Binding-site contacts:
Ligand atom C1 contacts residue ASN212 of chain 2.B at 1.4 Å.
Ligand atom C1 contacts residue ILE211 of chain 2.B at 4.1 Å (hydrophobic).
Ligand atom O6 contacts residue ASN212 of chain 2.B at 4.4 Å.
Ligand atom N2 contacts residue ASN212 of chain 2.B at 2.9 Å (h-bond).
Ligand atom O5 contacts residue ASN212 of chain 2.B at 2.4 Å (h-bond).
Ligand atom C3 contacts residue ASN212 of chain 2.B at 3.8 Å.
Ligand atom C2 contacts residue ASN212 of chain 2.B at 2.5 Å.
Ligand atom C4 contacts residue ASN212 of chain 2.B at 4.2 Å.
Ligand atom N2 contacts residue ILE211 of chain 2.B at 4.0 Å.
Ligand atom C5 contacts residue ASN212 of chain 2.B at 3.7 Å.
Ligand atom O7 contacts residue ASN212 of chain 2.B at 4.5 Å.
Ligand atom C7 contacts residue ASN212 of chain 2.B at 3.9 Å.

Sequence of chain 2.B:
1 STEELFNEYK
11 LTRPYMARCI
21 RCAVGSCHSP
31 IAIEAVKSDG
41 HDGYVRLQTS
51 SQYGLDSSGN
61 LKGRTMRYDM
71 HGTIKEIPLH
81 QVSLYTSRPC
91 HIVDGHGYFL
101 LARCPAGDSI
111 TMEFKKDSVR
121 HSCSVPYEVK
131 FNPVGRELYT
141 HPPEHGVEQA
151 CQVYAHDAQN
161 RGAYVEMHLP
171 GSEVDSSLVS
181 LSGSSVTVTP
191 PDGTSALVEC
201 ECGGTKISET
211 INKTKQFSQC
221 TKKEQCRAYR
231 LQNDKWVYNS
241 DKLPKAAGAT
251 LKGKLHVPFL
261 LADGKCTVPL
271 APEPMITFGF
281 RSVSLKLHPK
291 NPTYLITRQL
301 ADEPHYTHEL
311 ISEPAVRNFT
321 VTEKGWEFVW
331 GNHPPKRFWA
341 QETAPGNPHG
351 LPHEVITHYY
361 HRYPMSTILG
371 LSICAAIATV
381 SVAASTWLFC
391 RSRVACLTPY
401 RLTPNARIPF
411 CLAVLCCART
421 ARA

The protein below binds the small molecule below.
Small molecule (SMILES): CC(=O)N[C@@H]1[C@@H](O)[C@H](O)[C@@H](CO)O[C@H]1O